Sequence of chain 1.A:
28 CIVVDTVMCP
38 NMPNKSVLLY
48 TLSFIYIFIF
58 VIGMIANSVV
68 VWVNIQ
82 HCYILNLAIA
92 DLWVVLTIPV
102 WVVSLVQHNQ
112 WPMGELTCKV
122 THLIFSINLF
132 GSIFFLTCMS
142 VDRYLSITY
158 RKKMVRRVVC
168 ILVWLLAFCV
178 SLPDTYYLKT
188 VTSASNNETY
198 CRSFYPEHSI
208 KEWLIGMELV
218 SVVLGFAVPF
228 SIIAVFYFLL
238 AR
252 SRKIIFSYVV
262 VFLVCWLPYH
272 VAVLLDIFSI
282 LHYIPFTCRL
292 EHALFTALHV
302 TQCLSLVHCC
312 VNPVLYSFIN

This small molecule binds to this protein.
Small molecule (SMILES): Cc1cc2cccnc2c(N2CCC[NH+](Cc3csc(N4CCC(O)CC4)n3)CC2)c1OCCCC(=O)O

Binding-site contacts:
Ligand atom C23 contacts residue TYR53 of chain 1.A at 3.5 Å (hydrophobic).
Ligand atom C22 contacts residue GLN303 of chain 1.A at 3.7 Å.
Ligand atom C02 contacts residue HIS271 of chain 1.A at 3.9 Å.
Ligand atom C21 contacts residue GLN303 of chain 1.A at 3.7 Å.
Ligand atom C06 contacts residue LEU130 of chain 1.A at 3.8 Å (hydrophobic).
Ligand atom C03 contacts residue HIS271 of chain 1.A at 3.5 Å.
Ligand atom C37 contacts residue PHE131 of chain 1.A at 3.9 Å (hydrophobic).
Ligand atom C21 contacts residue LEU307 of chain 1.A at 3.3 Å (hydrophobic).
Ligand atom S36 contacts residue SER127 of chain 1.A at 2.8 Å (h-bond).
Ligand atom C28 contacts residue ASN110 of chain 1.A at 3.5 Å.
Ligand atom O01 contacts residue TRP267 of chain 1.A at 3.9 Å.
Ligand atom C38 contacts residue ILE134 of chain 1.A at 3.6 Å (hydrophobic).
Ligand atom N05 contacts residue LEU130 of chain 1.A at 3.4 Å.
Ligand atom C35 contacts residue SER127 of chain 1.A at 3.0 Å.
Ligand atom C12 contacts residue PHE126 of chain 1.A at 3.5 Å (hydrophobic).
Ligand atom C17 contacts residue TYR270 of chain 1.A at 3.0 Å (hydrophobic).
Ligand atom N16 contacts residue PHE126 of chain 1.A at 3.9 Å.
Ligand atom C24 contacts residue GLN303 of chain 1.A at 3.9 Å.
Ligand atom C29 contacts residue ASN110 of chain 1.A at 3.8 Å.
Ligand atom C19 contacts residue GLN303 of chain 1.A at 3.7 Å.
Ligand atom O25 contacts residue TRP102 of chain 1.A at 3.2 Å.
Ligand atom C11 contacts residue HIS123 of chain 1.A at 3.8 Å.
Ligand atom C19 contacts residue LEU307 of chain 1.A at 3.2 Å (hydrophobic).
Ligand atom N16 contacts residue TYR270 of chain 1.A at 3.7 Å.
Ligand atom C20 contacts residue GLN303 of chain 1.A at 3.7 Å.
Ligand atom C26 contacts residue TRP102 of chain 1.A at 3.8 Å (hydrophobic).
Ligand atom C15 contacts residue PHE126 of chain 1.A at 4.0 Å (hydrophobic).
Ligand atom O01 contacts residue HIS271 of chain 1.A at 3.4 Å.
Ligand atom C15 contacts residue GLN303 of chain 1.A at 4.0 Å.
Ligand atom C20 contacts residue LEU307 of chain 1.A at 3.7 Å (hydrophobic).
Ligand atom O01 contacts residue ILE134 of chain 1.A at 3.5 Å.
Ligand atom O30 contacts residue SER105 of chain 1.A at 3.4 Å (h-bond).
Ligand atom C03 contacts residue TYR270 of chain 1.A at 3.9 Å (hydrophobic).
Ligand atom C18 contacts residue TYR270 of chain 1.A at 3.6 Å (hydrophobic).
Ligand atom C27 contacts residue TRP102 of chain 1.A at 4.0 Å (hydrophobic).
Ligand atom C37 contacts residue LEU130 of chain 1.A at 3.3 Å (hydrophobic).
Ligand atom C38 contacts residue LEU130 of chain 1.A at 3.6 Å (hydrophobic).
Ligand atom C09 contacts residue HIS123 of chain 1.A at 3.6 Å.
Ligand atom S36 contacts residue LEU130 of chain 1.A at 4.0 Å.
Ligand atom C23 contacts residue TRP102 of chain 1.A at 3.9 Å (hydrophobic).